Binding-site contacts:
Ligand atom N8 contacts residue TYR188 of chain 1.A at 3.1 Å.
Ligand atom C4 contacts residue LEU100 of chain 1.A at 3.7 Å (hydrophobic).
Ligand atom C15 contacts residue LEU100 of chain 1.A at 3.7 Å (hydrophobic).
Ligand atom OE contacts residue PHE227 of chain 1.A at 3.5 Å.
Ligand atom CC contacts residue VAL189 of chain 1.A at 3.6 Å (hydrophobic).
Ligand atom N14 contacts residue LYS101 of chain 1.A at 4.0 Å.
Ligand atom C10 contacts residue VAL106 of chain 1.A at 4.0 Å (hydrophobic).
Ligand atom C5 contacts residue PRO95 of chain 1.A at 3.9 Å (hydrophobic).
Ligand atom CD contacts residue TRP229 of chain 1.A at 3.5 Å (hydrophobic).
Ligand atom N14 contacts residue ASN103 of chain 1.A at 4.0 Å.
Ligand atom CB contacts residue VAL179 of chain 1.A at 3.4 Å (hydrophobic).
Ligand atom C4 contacts residue PRO95 of chain 1.A at 4.0 Å (hydrophobic).
Ligand atom CD contacts residue TYR188 of chain 1.A at 3.6 Å (hydrophobic).
Ligand atom C12 contacts residue PRO236 of chain 1.A at 4.0 Å (hydrophobic).
Ligand atom CB contacts residue TYR188 of chain 1.A at 3.2 Å (hydrophobic).
Ligand atom OE contacts residue VAL106 of chain 1.A at 3.5 Å.
Ligand atom OE contacts residue LEU234 of chain 1.A at 4.0 Å.
Ligand atom C6 contacts residue TYR188 of chain 1.A at 3.9 Å (hydrophobic).
Ligand atom CC contacts residue VAL106 of chain 1.A at 4.0 Å (hydrophobic).
Ligand atom N14 contacts residue LEU100 of chain 1.A at 3.7 Å.
Ligand atom N3 contacts residue TYR181 of chain 1.A at 3.9 Å.
Ligand atom C7 contacts residue TYR188 of chain 1.A at 3.6 Å (hydrophobic).
Ligand atom C11 contacts residue TYR318 of chain 1.A at 3.6 Å (hydrophobic).
Ligand atom C11 contacts residue VAL106 of chain 1.A at 4.0 Å (hydrophobic).
Ligand atom C10 contacts residue LEU100 of chain 1.A at 3.8 Å (hydrophobic).
Ligand atom C4 contacts residue TYR181 of chain 1.A at 3.5 Å (hydrophobic).
Ligand atom C9 contacts residue TYR188 of chain 1.A at 4.0 Å (hydrophobic).
Ligand atom C6 contacts residue TYR181 of chain 1.A at 3.9 Å (hydrophobic).
Ligand atom CC contacts residue ASN103 of chain 1.A at 3.8 Å.
Ligand atom C13 contacts residue LEU100 of chain 1.A at 3.8 Å (hydrophobic).
Ligand atom C9 contacts residue VAL106 of chain 1.A at 3.7 Å (hydrophobic).
Ligand atom C11 contacts residue LEU100 of chain 1.A at 3.9 Å (hydrophobic).
Ligand atom CA contacts residue VAL179 of chain 1.A at 4.1 Å (hydrophobic).
Ligand atom C12 contacts residue TYR318 of chain 1.A at 3.4 Å (hydrophobic).
Ligand atom CC contacts residue GLY190 of chain 1.A at 3.3 Å.
Ligand atom CC contacts residue VAL179 of chain 1.A at 3.6 Å (hydrophobic).
Ligand atom N3 contacts residue LEU100 of chain 1.A at 3.6 Å.
Ligand atom C5 contacts residue TYR181 of chain 1.A at 3.2 Å (hydrophobic).
Ligand atom C12 contacts residue LEU100 of chain 1.A at 3.9 Å (hydrophobic).
Ligand atom C13 contacts residue LYS101 of chain 1.A at 3.2 Å.

Sequence of chain 1.B:
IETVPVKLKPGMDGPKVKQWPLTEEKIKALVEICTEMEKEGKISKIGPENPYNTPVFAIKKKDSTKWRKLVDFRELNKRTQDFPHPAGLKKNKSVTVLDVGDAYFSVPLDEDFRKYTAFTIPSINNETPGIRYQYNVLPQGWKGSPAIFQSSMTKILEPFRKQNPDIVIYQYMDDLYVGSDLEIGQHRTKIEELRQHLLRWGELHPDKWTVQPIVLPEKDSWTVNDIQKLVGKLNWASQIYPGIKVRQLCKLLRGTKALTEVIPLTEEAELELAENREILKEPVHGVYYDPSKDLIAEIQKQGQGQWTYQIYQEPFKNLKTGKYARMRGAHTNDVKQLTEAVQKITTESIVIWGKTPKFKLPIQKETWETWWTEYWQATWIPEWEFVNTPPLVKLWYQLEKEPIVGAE

A protein and the small-molecule ligand that binds it are described below.
Small molecule (SMILES): Cc1ccnc2c1NC(=O)c1cccnc1N2C1CC1

Sequence of chain 1.A:
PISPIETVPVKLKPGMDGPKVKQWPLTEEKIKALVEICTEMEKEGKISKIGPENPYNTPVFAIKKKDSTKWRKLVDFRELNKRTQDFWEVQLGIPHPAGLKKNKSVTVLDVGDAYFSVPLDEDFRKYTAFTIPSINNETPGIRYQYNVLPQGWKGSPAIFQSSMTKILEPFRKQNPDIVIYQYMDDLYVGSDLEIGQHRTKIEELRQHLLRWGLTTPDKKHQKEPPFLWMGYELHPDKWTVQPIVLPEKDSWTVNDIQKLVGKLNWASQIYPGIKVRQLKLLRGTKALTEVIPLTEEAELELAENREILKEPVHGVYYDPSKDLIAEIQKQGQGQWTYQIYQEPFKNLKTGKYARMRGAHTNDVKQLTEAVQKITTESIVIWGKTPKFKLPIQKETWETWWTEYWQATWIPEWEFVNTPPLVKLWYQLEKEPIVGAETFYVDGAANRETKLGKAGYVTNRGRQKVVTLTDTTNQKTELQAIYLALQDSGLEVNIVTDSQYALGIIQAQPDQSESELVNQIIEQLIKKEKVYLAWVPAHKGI